This protein binds this small molecule.
Small molecule (SMILES): CCCCCCCCCC[n+]1ccn(CC(O)(P(=O)([O-])O)P(=O)(O)O)c1

Binding-site contacts:
Ligand atom OAH contacts residue ASP74 of chain 1.C at 2.8 Å (salt-bridge).
Ligand atom CAT contacts residue ALA166 of chain 1.C at 4.1 Å (hydrophobic).
Ligand atom OAG contacts residue ARG67 of chain 1.C at 3.5 Å (salt-bridge).
Ligand atom CAL contacts residue LEU173 of chain 1.C at 3.9 Å (hydrophobic).
Ligand atom CAI contacts residue VAL165 of chain 1.C at 3.4 Å (hydrophobic).
Ligand atom CAS contacts residue GLN202 of chain 1.C at 3.9 Å.
Ligand atom CAP contacts residue LEU201 of chain 1.C at 3.2 Å (hydrophobic).
Ligand atom OAB contacts residue GLN202 of chain 1.C at 3.6 Å.
Ligand atom CAO contacts residue VAL169 of chain 1.C at 4.1 Å (hydrophobic).
Ligand atom NAW contacts residue ASP70 of chain 1.C at 3.9 Å.
Ligand atom NAV contacts residue GLN202 of chain 1.C at 3.6 Å.
Ligand atom OAH contacts residue ARG67 of chain 1.C at 4.0 Å.
Ligand atom CAU contacts residue ASP70 of chain 1.C at 3.4 Å.
Ligand atom CAR contacts residue LEU201 of chain 1.C at 4.1 Å (hydrophobic).
Ligand atom CAN contacts residue LEU201 of chain 1.C at 3.7 Å (hydrophobic).
Ligand atom OAF contacts residue ASP70 of chain 1.C at 3.4 Å (salt-bridge).
Ligand atom CAO contacts residue ALA166 of chain 1.C at 4.0 Å (hydrophobic).
Ligand atom CAM contacts residue LEU173 of chain 1.C at 4.0 Å (hydrophobic).
Ligand atom OAH contacts residue ASP70 of chain 1.C at 3.4 Å (salt-bridge).
Ligand atom CAI contacts residue GLN202 of chain 1.C at 4.0 Å.
Ligand atom CAM contacts residue MET197 of chain 1.C at 4.3 Å (hydrophobic).
Ligand atom CAO contacts residue LEU201 of chain 1.C at 3.7 Å (hydrophobic).
Ligand atom CAT contacts residue VAL165 of chain 1.C at 3.5 Å (hydrophobic).
Ligand atom CAI contacts residue ASP70 of chain 1.C at 4.3 Å.
Ligand atom CAM contacts residue GLY170 of chain 1.C at 3.7 Å.
Ligand atom OAG contacts residue ARG42 of chain 1.C at 3.6 Å.
Ligand atom CAJ contacts residue ASP70 of chain 1.C at 3.3 Å.
Ligand atom CAO contacts residue GLY198 of chain 1.C at 4.1 Å.
Ligand atom CAA contacts residue GLY170 of chain 1.C at 4.2 Å.
Ligand atom CAQ contacts residue LEU201 of chain 1.C at 4.1 Å (hydrophobic).
Ligand atom CAT contacts residue GLN202 of chain 1.C at 3.0 Å.
Ligand atom CAR contacts residue GLN202 of chain 1.C at 3.9 Å.
Ligand atom OAF contacts residue ASP74 of chain 1.C at 3.6 Å.
Ligand atom CAA contacts residue CYS279 of chain 1.C at 4.1 Å (hydrophobic).
Ligand atom NAV contacts residue VAL165 of chain 1.C at 3.8 Å.
Ligand atom CAA contacts residue TYR266 of chain 1.C at 4.0 Å (hydrophobic).
Ligand atom CAN contacts residue LEU173 of chain 1.C at 4.2 Å (hydrophobic).
Ligand atom CAQ contacts residue ALA166 of chain 1.C at 3.7 Å (hydrophobic).
Ligand atom CAU contacts residue ARG67 of chain 1.C at 4.0 Å.
Ligand atom CAA contacts residue MET197 of chain 1.C at 3.9 Å (hydrophobic).

Sequence of chain 1.C:
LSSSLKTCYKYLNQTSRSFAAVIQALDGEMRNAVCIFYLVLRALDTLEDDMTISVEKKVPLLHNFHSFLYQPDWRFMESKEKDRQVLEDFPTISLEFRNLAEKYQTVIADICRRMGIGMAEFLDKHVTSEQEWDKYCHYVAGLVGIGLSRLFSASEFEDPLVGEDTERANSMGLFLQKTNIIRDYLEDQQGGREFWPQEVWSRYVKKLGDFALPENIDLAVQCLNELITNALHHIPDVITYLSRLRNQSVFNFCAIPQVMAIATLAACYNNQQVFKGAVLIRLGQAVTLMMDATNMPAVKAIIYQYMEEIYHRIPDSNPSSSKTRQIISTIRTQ